Binding-site contacts:
Ligand atom C6 contacts residue THR45 of chain 58.C at 3.4 Å.
Ligand atom OP2 contacts residue LYS57 of chain 32.C at 3.5 Å (salt-bridge).
Ligand atom O5' contacts residue ARG49 of chain 32.C at 3.6 Å (salt-bridge).
Ligand atom OP1 contacts residue ARG49 of chain 32.C at 2.6 Å (salt-bridge).
Ligand atom O4' contacts residue LYS61 of chain 58.C at 3.7 Å.
Ligand atom OP2 contacts residue LYS57 of chain 32.C at 3.0 Å (salt-bridge).
Ligand atom OP1 contacts residue ASN55 of chain 32.C at 3.2 Å.
Ligand atom N7 contacts residue THR45 of chain 58.C at 2.7 Å (h-bond).
Ligand atom OP2 contacts residue LYS89 of chain 32.C at 3.5 Å (salt-bridge).
Ligand atom OP2 contacts residue THR91 of chain 32.C at 3.7 Å.
Ligand atom O3' contacts residue ARG49 of chain 32.C at 3.6 Å (salt-bridge).
Ligand atom N6 contacts residue THR45 of chain 58.C at 2.8 Å (h-bond).
Ligand atom C5' contacts residue ARG49 of chain 32.C at 2.6 Å.
Ligand atom OP2 contacts residue LYS43 of chain 58.C at 2.7 Å (salt-bridge).
Ligand atom OP2 contacts residue TYR85 of chain 58.C at 2.6 Å (h-bond).
Ligand atom C4' contacts residue ARG49 of chain 32.C at 3.6 Å.
Ligand atom N7 contacts residue LYS61 of chain 58.C at 3.4 Å.
Ligand atom O5' contacts residue LYS89 of chain 32.C at 3.2 Å (salt-bridge).
Ligand atom N6 contacts residue THR59 of chain 58.C at 2.7 Å (h-bond).
Ligand atom N7 contacts residue TYR85 of chain 58.C at 3.8 Å.
Ligand atom P contacts residue ARG49 of chain 32.C at 3.7 Å.
Ligand atom N9 contacts residue LYS61 of chain 58.C at 3.8 Å.
Ligand atom C5' contacts residue LYS57 of chain 32.C at 3.8 Å.
Ligand atom C6 contacts residue THR59 of chain 58.C at 3.5 Å.
Ligand atom C2 contacts residue SER47 of chain 58.C at 3.2 Å.
Ligand atom OP1 contacts residue SER52 of chain 32.C at 3.1 Å.
Ligand atom OP1 contacts residue LYS89 of chain 32.C at 3.5 Å (salt-bridge).
Ligand atom P contacts residue SER51 of chain 32.C at 3.2 Å.
Ligand atom OP1 contacts residue LYS57 of chain 32.C at 2.9 Å.
Ligand atom N6 contacts residue CYS46 of chain 58.C at 3.6 Å (h-bond).
Ligand atom C8 contacts residue LYS61 of chain 58.C at 3.6 Å.
Ligand atom N1 contacts residue THR59 of chain 58.C at 3.4 Å.
Ligand atom OP1 contacts residue SER51 of chain 32.C at 2.7 Å (h-bond).
Ligand atom O3' contacts residue SER51 of chain 32.C at 3.3 Å (h-bond).
Ligand atom P contacts residue LYS57 of chain 32.C at 3.1 Å.
Ligand atom O5' contacts residue LYS57 of chain 32.C at 2.8 Å (salt-bridge).
Ligand atom OP1 contacts residue ASN55 of chain 32.C at 3.0 Å (h-bond).
Ligand atom C5 contacts residue THR45 of chain 58.C at 3.4 Å.
Ligand atom OP2 contacts residue SER51 of chain 32.C at 3.3 Å (h-bond).
Ligand atom N1 contacts residue SER47 of chain 58.C at 2.7 Å (h-bond).

Sequence of chain 32.C:
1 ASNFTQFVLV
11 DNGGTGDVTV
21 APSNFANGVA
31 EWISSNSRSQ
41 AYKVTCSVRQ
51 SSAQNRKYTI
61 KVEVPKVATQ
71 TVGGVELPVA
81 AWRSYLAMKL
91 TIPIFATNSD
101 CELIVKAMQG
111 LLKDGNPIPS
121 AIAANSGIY

This protein binds this small molecule.
Small molecule (SMILES): Nc1ccn([C@@H]2O[C@H](CO[P](=O)(O)O[C@H]3[C@@H](O)[C@H](n4cnc5c(N)ncnc54)O[C@@H]3CO[P](=O)(O)O[C@H]3[C@@H](O)[C@H](n4cnc5c(=O)nc(N)[nH]c54)O[C@@H]3CO[P](=O)(O)O[C@H]3[C@@H](O)[C@H](n4cnc5c(N)ncnc54)O[C@@H]3CO[P](=O)(O)O[C@H]3[C@@H](O)[C@H](n4cnc5c(N)ncnc54)O[C@@H]3CO[P](=O)(O)O[C@H]3[C@@H](O)[C@H](n4ccc(=O)[nH]c4=O)O[C@@H]3CO[P](=O)(O)O[C@H]3[C@@H](O)[C@H](n4ccc(N)nc4=O)O[C@@H]3CO[P](=O)(O)O[C@H]3[C@@H](O)[C@H](n4ccc(=O)[nH]c4=O)O[C@@H]3CO[P](=O)(O)O[C@H]3[C@@H](O)[C@H](n4cnc5c(=O)nc(N)[nH]c54)O[C@@H]3CO)[C@@H](O)[C@H]2O)c(=O)n1

Sequence of chain 58.C:
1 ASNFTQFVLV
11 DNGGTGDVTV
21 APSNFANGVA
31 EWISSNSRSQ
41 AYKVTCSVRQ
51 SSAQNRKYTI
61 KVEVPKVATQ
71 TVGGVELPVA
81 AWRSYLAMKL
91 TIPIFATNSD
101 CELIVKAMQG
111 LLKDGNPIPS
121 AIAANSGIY